Binding-site contacts:
Ligand atom N1 contacts residue TRP84 of chain 1.C at 4.0 Å.
Ligand atom O8 contacts residue CYS359 of chain 1.C at 3.1 Å (h-bond).
Ligand atom C4 contacts residue THR214 of chain 1.C at 4.0 Å.
Ligand atom N9 contacts residue ASP219 of chain 1.C at 2.7 Å (salt-bridge).
Ligand atom C5 contacts residue ASP87 of chain 1.C at 3.8 Å.
Ligand atom O8 contacts residue ASN220 of chain 1.C at 4.0 Å.
Ligand atom C4 contacts residue ASP87 of chain 1.C at 3.6 Å.
Ligand atom N9 contacts residue GLY157 of chain 1.C at 3.7 Å.
Ligand atom N1 contacts residue SER353 of chain 1.C at 4.0 Å.
Ligand atom C5 contacts residue THR214 of chain 1.C at 3.8 Å.
Ligand atom C6 contacts residue CYS359 of chain 1.C at 3.2 Å (hydrophobic).
Ligand atom C5 contacts residue GLY354 of chain 1.C at 3.4 Å.
Ligand atom C7 contacts residue CYS359 of chain 1.C at 2.6 Å (hydrophobic).
Ligand atom N1 contacts residue TRP118 of chain 1.C at 4.2 Å.
Ligand atom N1 contacts residue CYS125 of chain 1.C at 3.8 Å.
Ligand atom C7 contacts residue THR214 of chain 1.C at 4.3 Å.
Ligand atom N9 contacts residue ASP87 of chain 1.C at 3.6 Å (salt-bridge).
Ligand atom C7 contacts residue ASP219 of chain 1.C at 3.5 Å.
Ligand atom C5 contacts residue GLY355 of chain 1.C at 4.2 Å.
Ligand atom N9 contacts residue HIS217 of chain 1.C at 3.6 Å (h-bond).
Ligand atom C4 contacts residue GLY354 of chain 1.C at 3.9 Å.
Ligand atom C4 contacts residue TRP118 of chain 1.C at 3.8 Å (hydrophobic).
Ligand atom C6 contacts residue HIS217 of chain 1.C at 3.7 Å.
Ligand atom C3 contacts residue TRP84 of chain 1.C at 3.8 Å (hydrophobic).
Ligand atom C7 contacts residue HIS217 of chain 1.C at 3.0 Å.
Ligand atom C7 contacts residue ASP87 of chain 1.C at 3.7 Å.
Ligand atom O8 contacts residue HIS217 of chain 1.C at 2.9 Å (h-bond).
Ligand atom C3 contacts residue TRP118 of chain 1.C at 4.3 Å (hydrophobic).
Ligand atom C6 contacts residue ASP87 of chain 1.C at 2.7 Å.
Ligand atom C3 contacts residue GLY354 of chain 1.C at 3.3 Å.
Ligand atom C6 contacts residue THR214 of chain 1.C at 4.0 Å.
Ligand atom N9 contacts residue ARG86 of chain 1.C at 3.9 Å.
Ligand atom C2 contacts residue TRP118 of chain 1.C at 3.5 Å (hydrophobic).
Ligand atom O8 contacts residue ASP219 of chain 1.C at 2.9 Å (salt-bridge).
Ligand atom N9 contacts residue CYS359 of chain 1.C at 2.7 Å (h-bond).
Ligand atom C5 contacts residue CYS359 of chain 1.C at 3.4 Å (hydrophobic).
Ligand atom C2 contacts residue TRP84 of chain 1.C at 3.8 Å (hydrophobic).
Ligand atom O8 contacts residue THR214 of chain 1.C at 3.9 Å.
Ligand atom C4 contacts residue TRP84 of chain 1.C at 3.9 Å (hydrophobic).
Ligand atom C5 contacts residue TRP84 of chain 1.C at 4.2 Å (hydrophobic).

Sequence of chain 1.C:
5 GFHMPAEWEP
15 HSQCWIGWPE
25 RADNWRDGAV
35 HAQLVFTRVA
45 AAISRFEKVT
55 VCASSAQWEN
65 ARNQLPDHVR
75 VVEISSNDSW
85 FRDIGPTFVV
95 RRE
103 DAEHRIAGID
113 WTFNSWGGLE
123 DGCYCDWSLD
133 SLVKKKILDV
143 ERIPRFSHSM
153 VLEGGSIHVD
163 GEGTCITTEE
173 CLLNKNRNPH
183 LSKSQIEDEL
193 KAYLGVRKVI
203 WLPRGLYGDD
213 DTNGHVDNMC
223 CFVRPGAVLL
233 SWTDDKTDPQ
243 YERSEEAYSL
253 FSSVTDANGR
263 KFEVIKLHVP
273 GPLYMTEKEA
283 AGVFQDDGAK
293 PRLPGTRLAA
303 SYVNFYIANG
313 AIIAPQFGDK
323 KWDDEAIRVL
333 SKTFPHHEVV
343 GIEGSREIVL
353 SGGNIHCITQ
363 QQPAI

This small molecule binds to this protein.
Small molecule (SMILES): NCCCCCC(N)=O